A small-molecule ligand and the protein it binds are described below.
Small molecule (SMILES): CC(=O)N[C@@H]1[C@@H](O)[C@H](O)[C@@H](CO)O[C@H]1O

Sequence of chain 3.A:
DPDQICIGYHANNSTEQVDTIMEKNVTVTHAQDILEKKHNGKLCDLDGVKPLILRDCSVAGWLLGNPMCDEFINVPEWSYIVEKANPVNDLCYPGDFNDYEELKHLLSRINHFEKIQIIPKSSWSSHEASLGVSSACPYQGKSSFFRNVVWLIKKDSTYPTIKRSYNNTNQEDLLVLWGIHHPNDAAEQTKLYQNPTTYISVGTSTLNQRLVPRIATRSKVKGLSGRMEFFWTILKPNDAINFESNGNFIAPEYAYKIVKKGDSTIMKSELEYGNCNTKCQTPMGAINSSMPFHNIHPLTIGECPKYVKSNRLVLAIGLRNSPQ

Binding-site contacts:
Ligand atom C3 contacts residue ASN13 of chain 3.A at 3.8 Å.
Ligand atom C7 contacts residue ASN13 of chain 3.A at 3.6 Å.
Ligand atom N2 contacts residue ASN13 of chain 3.A at 2.8 Å (h-bond).
Ligand atom C4 contacts residue ASN13 of chain 3.A at 4.3 Å.
Ligand atom C8 contacts residue ASN13 of chain 3.A at 4.2 Å.
Ligand atom O5 contacts residue ASN13 of chain 3.A at 2.4 Å (h-bond).
Ligand atom C1 contacts residue ASN13 of chain 3.A at 1.5 Å.
Ligand atom O7 contacts residue ASN13 of chain 3.A at 4.4 Å.
Ligand atom C2 contacts residue ASN13 of chain 3.A at 2.5 Å.
Ligand atom C5 contacts residue ASN13 of chain 3.A at 3.7 Å.